The protein below binds the small molecule below.
Small molecule (SMILES): Fc1ccccc1Cc1c[nH]c2ncc(-c3cnn(C4CCNCC4)c3)cc12

Sequence of chain 1.A:
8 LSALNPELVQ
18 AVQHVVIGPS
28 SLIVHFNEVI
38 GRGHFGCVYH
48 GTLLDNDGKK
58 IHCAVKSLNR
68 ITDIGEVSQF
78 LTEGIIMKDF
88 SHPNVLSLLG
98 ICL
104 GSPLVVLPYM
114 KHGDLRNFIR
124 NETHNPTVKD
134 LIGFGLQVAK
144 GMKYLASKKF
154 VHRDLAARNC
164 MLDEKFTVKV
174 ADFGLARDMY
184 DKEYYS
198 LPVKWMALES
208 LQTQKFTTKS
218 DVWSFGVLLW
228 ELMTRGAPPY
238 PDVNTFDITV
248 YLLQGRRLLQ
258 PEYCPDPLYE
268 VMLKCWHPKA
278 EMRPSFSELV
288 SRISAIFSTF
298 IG

Binding-site contacts:
Ligand atom C8 contacts residue ALA61 of chain 1.A at 3.8 Å (hydrophobic).
Ligand atom F contacts residue PHE42 of chain 1.A at 3.8 Å.
Ligand atom C2 contacts residue LEU110 of chain 1.A at 3.6 Å (hydrophobic).
Ligand atom C3 contacts residue ALA179 of chain 1.A at 3.1 Å (hydrophobic).
Ligand atom C15 contacts residue PHE42 of chain 1.A at 3.6 Å (hydrophobic).
Ligand atom C4 contacts residue MET182 of chain 1.A at 3.5 Å (hydrophobic).
Ligand atom C9 contacts residue MET113 of chain 1.A at 3.7 Å (hydrophobic).
Ligand atom C14 contacts residue MET113 of chain 1.A at 3.7 Å (hydrophobic).
Ligand atom C15 contacts residue ILE37 of chain 1.A at 3.6 Å (hydrophobic).
Ligand atom C16 contacts residue GLY116 of chain 1.A at 3.7 Å.
Ligand atom C16 contacts residue LYS114 of chain 1.A at 3.8 Å.
Ligand atom C14 contacts residue GLY116 of chain 1.A at 3.9 Å.
Ligand atom N1 contacts residue MET113 of chain 1.A at 2.8 Å (h-bond).
Ligand atom C10 contacts residue ILE37 of chain 1.A at 3.8 Å (hydrophobic).
Ligand atom N2 contacts residue GLY38 of chain 1.A at 3.5 Å.
Ligand atom C3 contacts residue MET182 of chain 1.A at 3.8 Å (hydrophobic).
Ligand atom C12 contacts residue MET164 of chain 1.A at 3.3 Å (hydrophobic).
Ligand atom C13 contacts residue MET164 of chain 1.A at 3.4 Å (hydrophobic).
Ligand atom C9 contacts residue PRO111 of chain 1.A at 3.8 Å (hydrophobic).
Ligand atom C5 contacts residue MET182 of chain 1.A at 3.7 Å (hydrophobic).
Ligand atom C1 contacts residue LEU110 of chain 1.A at 3.9 Å (hydrophobic).
Ligand atom C17 contacts residue LYS114 of chain 1.A at 3.6 Å.
Ligand atom C10 contacts residue TYR112 of chain 1.A at 3.6 Å (hydrophobic).
Ligand atom C10 contacts residue MET113 of chain 1.A at 2.9 Å (hydrophobic).
Ligand atom C16 contacts residue MET113 of chain 1.A at 3.2 Å (hydrophobic).
Ligand atom C2 contacts residue ALA179 of chain 1.A at 3.2 Å (hydrophobic).
Ligand atom C6 contacts residue PHE42 of chain 1.A at 3.7 Å (hydrophobic).
Ligand atom C6 contacts residue MET164 of chain 1.A at 3.8 Å (hydrophobic).
Ligand atom C16 contacts residue ILE37 of chain 1.A at 3.8 Å (hydrophobic).
Ligand atom C3 contacts residue LEU110 of chain 1.A at 3.6 Å (hydrophobic).
Ligand atom C7 contacts residue MET164 of chain 1.A at 3.6 Å (hydrophobic).
Ligand atom C11 contacts residue ILE37 of chain 1.A at 3.5 Å (hydrophobic).
Ligand atom C15 contacts residue GLY38 of chain 1.A at 3.8 Å.
Ligand atom C11 contacts residue MET113 of chain 1.A at 3.5 Å (hydrophobic).
Ligand atom C14 contacts residue ILE37 of chain 1.A at 3.3 Å (hydrophobic).
Ligand atom C9 contacts residue ALA61 of chain 1.A at 3.6 Å (hydrophobic).
Ligand atom N contacts residue ALA61 of chain 1.A at 3.2 Å.
Ligand atom N1 contacts residue TYR112 of chain 1.A at 3.5 Å.
Ligand atom F contacts residue VAL45 of chain 1.A at 3.5 Å.
Ligand atom N contacts residue PRO111 of chain 1.A at 3.0 Å (h-bond).